Binding-site contacts:
Ligand atom O2P contacts residue SER234 of chain 2.B at 2.7 Å (h-bond).
Ligand atom O1P contacts residue GLY231 of chain 2.B at 2.9 Å (h-bond).
Ligand atom P contacts residue SER234 of chain 2.B at 3.5 Å.
Ligand atom C6 contacts residue SER376 of chain 2.B at 3.5 Å.
Ligand atom O1P contacts residue GLY233 of chain 2.B at 2.8 Å (h-bond).
Ligand atom O3P contacts residue SER234 of chain 2.B at 3.2 Å (h-bond).
Ligand atom O1P contacts residue SER234 of chain 2.B at 3.6 Å.
Ligand atom C4A contacts residue LYS86 of chain 2.B at 3.3 Å.
Ligand atom C contacts residue THR109 of chain 2.B at 3.4 Å.
Ligand atom OXT contacts residue THR109 of chain 2.B at 2.6 Å (h-bond).
Ligand atom C6 contacts residue GLU349 of chain 2.B at 3.5 Å.
Ligand atom OG contacts residue ALA111 of chain 2.B at 2.9 Å (h-bond).
Ligand atom O contacts residue GLN113 of chain 2.B at 2.9 Å (h-bond).
Ligand atom OG contacts residue GLY302 of chain 2.B at 3.7 Å.
Ligand atom C4A contacts residue GLY302 of chain 2.B at 3.3 Å.
Ligand atom CB contacts residue ASP304 of chain 2.B at 3.3 Å.
Ligand atom O2P contacts residue LYS86 of chain 2.B at 3.1 Å (salt-bridge).
Ligand atom O4P contacts residue LYS86 of chain 2.B at 3.3 Å (salt-bridge).
Ligand atom CB contacts residue GLY302 of chain 2.B at 3.6 Å.
Ligand atom P contacts residue GLY233 of chain 2.B at 3.7 Å.
Ligand atom OG contacts residue ALA301 of chain 2.B at 3.7 Å.
Ligand atom OG contacts residue GLY110 of chain 2.B at 3.5 Å.
Ligand atom O contacts residue GLY112 of chain 2.B at 3.4 Å (h-bond).
Ligand atom O3P contacts residue HIS85 of chain 2.B at 3.1 Å (h-bond).
Ligand atom O3 contacts residue GLN113 of chain 2.B at 3.2 Å.
Ligand atom N1 contacts residue SER376 of chain 2.B at 2.8 Å (h-bond).
Ligand atom O contacts residue ALA111 of chain 2.B at 3.7 Å.
Ligand atom OXT contacts residue GLY110 of chain 2.B at 2.9 Å (h-bond).
Ligand atom C4 contacts residue LYS86 of chain 2.B at 3.7 Å.
Ligand atom O2P contacts residue GLY233 of chain 2.B at 3.5 Å (h-bond).
Ligand atom N contacts residue LYS86 of chain 2.B at 3.5 Å.
Ligand atom P contacts residue LYS86 of chain 2.B at 3.7 Å.
Ligand atom O2P contacts residue THR189 of chain 2.B at 2.7 Å (h-bond).
Ligand atom O3P contacts residue ASN235 of chain 2.B at 2.7 Å (h-bond).
Ligand atom N1 contacts residue GLU349 of chain 2.B at 3.4 Å.
Ligand atom O1P contacts residue GLY232 of chain 2.B at 3.0 Å (h-bond).
Ligand atom C5A contacts residue GLY302 of chain 2.B at 3.4 Å.
Ligand atom O contacts residue HIS114 of chain 2.B at 2.9 Å (h-bond).
Ligand atom O contacts residue THR109 of chain 2.B at 3.4 Å (h-bond).
Ligand atom OG contacts residue ASP304 of chain 2.B at 2.7 Å (salt-bridge).

Sequence of chain 2.B:
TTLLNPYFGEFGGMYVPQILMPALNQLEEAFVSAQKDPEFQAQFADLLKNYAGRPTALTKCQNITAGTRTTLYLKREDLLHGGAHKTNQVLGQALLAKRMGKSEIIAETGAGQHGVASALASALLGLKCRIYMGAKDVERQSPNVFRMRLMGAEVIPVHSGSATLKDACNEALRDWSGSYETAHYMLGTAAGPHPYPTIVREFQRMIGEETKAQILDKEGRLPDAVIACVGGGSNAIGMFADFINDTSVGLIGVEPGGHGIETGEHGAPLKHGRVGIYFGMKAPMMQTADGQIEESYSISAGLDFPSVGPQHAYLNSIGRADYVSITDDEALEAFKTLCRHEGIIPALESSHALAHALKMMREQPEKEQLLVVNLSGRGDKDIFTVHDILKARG

This small molecule binds to this protein.
Small molecule (SMILES): Cc1ncc(COP(=O)(O)O)c(CN[C@@H](CO)C(=O)O)c1O